This small molecule binds to this protein.
Small molecule (SMILES): CC(=O)N[C@@H]1[C@@H](O)[C@H](O)[C@@H](CO)O[C@H]1O

Sequence of chain 3.A:
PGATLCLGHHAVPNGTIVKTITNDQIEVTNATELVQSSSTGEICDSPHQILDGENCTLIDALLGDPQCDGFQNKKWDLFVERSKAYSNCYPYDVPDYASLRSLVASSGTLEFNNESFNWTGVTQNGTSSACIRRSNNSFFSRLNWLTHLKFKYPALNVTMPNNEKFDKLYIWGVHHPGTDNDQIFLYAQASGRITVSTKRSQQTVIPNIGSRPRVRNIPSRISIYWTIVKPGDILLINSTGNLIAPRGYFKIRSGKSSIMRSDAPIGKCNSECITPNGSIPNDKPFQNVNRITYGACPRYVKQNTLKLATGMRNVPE

Sequence of chain 2.A:
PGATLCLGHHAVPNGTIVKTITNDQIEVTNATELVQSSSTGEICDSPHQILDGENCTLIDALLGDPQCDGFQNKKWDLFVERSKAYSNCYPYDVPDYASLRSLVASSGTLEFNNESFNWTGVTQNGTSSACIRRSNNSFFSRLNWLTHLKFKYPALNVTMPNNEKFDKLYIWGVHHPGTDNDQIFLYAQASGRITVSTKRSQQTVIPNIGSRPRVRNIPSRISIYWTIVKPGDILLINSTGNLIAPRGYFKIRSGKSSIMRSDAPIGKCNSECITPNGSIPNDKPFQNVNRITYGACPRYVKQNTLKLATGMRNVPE

Binding-site contacts:
Ligand atom C8 contacts residue ILE211 of chain 3.A at 4.4 Å (hydrophobic).
Ligand atom C5 contacts residue ASN159 of chain 2.A at 4.4 Å.
Ligand atom C7 contacts residue ARG195 of chain 2.A at 4.2 Å.
Ligand atom C8 contacts residue ASN240 of chain 2.A at 4.0 Å.
Ligand atom C6 contacts residue ALA157 of chain 2.A at 4.3 Å (hydrophobic).
Ligand atom O3 contacts residue ALA157 of chain 2.A at 4.1 Å.
Ligand atom O7 contacts residue ASN240 of chain 2.A at 3.8 Å.
Ligand atom C2 contacts residue LEU158 of chain 2.A at 4.5 Å (hydrophobic).
Ligand atom C2 contacts residue ASN240 of chain 2.A at 2.5 Å.
Ligand atom C2 contacts residue ALA157 of chain 2.A at 4.2 Å (hydrophobic).
Ligand atom N2 contacts residue ASN240 of chain 2.A at 2.9 Å (h-bond).
Ligand atom C7 contacts residue ASN240 of chain 2.A at 3.5 Å.
Ligand atom C3 contacts residue ASN240 of chain 2.A at 3.9 Å.
Ligand atom C4 contacts residue ALA157 of chain 2.A at 3.7 Å (hydrophobic).
Ligand atom C5 contacts residue ALA157 of chain 2.A at 4.2 Å (hydrophobic).
Ligand atom C3 contacts residue ALA157 of chain 2.A at 4.2 Å (hydrophobic).
Ligand atom C7 contacts residue THR242 of chain 2.A at 4.2 Å.
Ligand atom C5 contacts residue NAG1 of chain 2.D at 4.0 Å.
Ligand atom C7 contacts residue SER241 of chain 2.A at 4.4 Å.
Ligand atom O3 contacts residue THR242 of chain 2.A at 4.2 Å.
Ligand atom O7 contacts residue SER241 of chain 2.A at 3.4 Å.
Ligand atom C1 contacts residue ASN240 of chain 2.A at 1.5 Å.
Ligand atom O5 contacts residue ALA157 of chain 2.A at 4.0 Å.
Ligand atom C4 contacts residue ASN240 of chain 2.A at 4.3 Å.
Ligand atom O6 contacts residue ASN159 of chain 2.A at 4.0 Å.
Ligand atom O7 contacts residue THR242 of chain 2.A at 3.2 Å.
Ligand atom C5 contacts residue ASN240 of chain 2.A at 3.7 Å.
Ligand atom O5 contacts residue ASN159 of chain 2.A at 3.6 Å.
Ligand atom C8 contacts residue ARG195 of chain 2.A at 3.6 Å.
Ligand atom O7 contacts residue ARG195 of chain 2.A at 3.8 Å.
Ligand atom O5 contacts residue ASN240 of chain 2.A at 2.4 Å (h-bond).
Ligand atom C1 contacts residue LEU158 of chain 2.A at 3.7 Å (hydrophobic).
Ligand atom O6 contacts residue ALA157 of chain 2.A at 3.4 Å.
Ligand atom C6 contacts residue ASN159 of chain 2.A at 4.1 Å.
Ligand atom O5 contacts residue LEU158 of chain 2.A at 3.5 Å (h-bond).
Ligand atom C6 contacts residue NAG1 of chain 2.D at 3.9 Å.